A small-molecule ligand and the protein it binds are described below.
Small molecule (SMILES): Cc1ccccc1CNC(=O)[C@H]1N(C(=O)[C@@H](O)[C@H](Cc2ccccc2)NC(=O)c2cccc(O)c2C)CSC1(C)C

Binding-site contacts:
Ligand atom C20 contacts residue ASP214 of chain 1.B at 3.7 Å.
Ligand atom O21 contacts residue SER37 of chain 1.B at 3.9 Å.
Ligand atom C30 contacts residue THR217 of chain 1.B at 3.8 Å.
Ligand atom O23 contacts residue GLY216 of chain 1.B at 3.8 Å.
Ligand atom C8 contacts residue TYR77 of chain 1.B at 3.0 Å (hydrophobic).
Ligand atom C22 contacts residue THR217 of chain 1.B at 3.6 Å.
Ligand atom O10 contacts residue TYR77 of chain 1.B at 3.1 Å.
Ligand atom C22 contacts residue ASP34 of chain 1.B at 3.8 Å.
Ligand atom C3 contacts residue LEU131 of chain 1.B at 3.8 Å (hydrophobic).
Ligand atom C8 contacts residue ILE75 of chain 1.B at 3.8 Å (hydrophobic).
Ligand atom C34 contacts residue THR217 of chain 1.B at 3.6 Å.
Ligand atom C31 contacts residue THR217 of chain 1.B at 2.9 Å.
Ligand atom C6 contacts residue GLY36 of chain 1.B at 3.8 Å.
Ligand atom C19 contacts residue PHE192 of chain 1.B at 3.8 Å (hydrophobic).
Ligand atom O23 contacts residue ASP214 of chain 1.B at 2.3 Å (salt-bridge).
Ligand atom C40 contacts residue SER79 of chain 1.B at 3.6 Å.
Ligand atom O32 contacts residue THR217 of chain 1.B at 2.7 Å (h-bond).
Ligand atom O23 contacts residue THR217 of chain 1.B at 2.7 Å (h-bond).
Ligand atom C40 contacts residue GLY78 of chain 1.B at 3.9 Å.
Ligand atom C4 contacts residue LEU131 of chain 1.B at 3.6 Å (hydrophobic).
Ligand atom C5 contacts residue GLY36 of chain 1.B at 3.6 Å.
Ligand atom C39 contacts residue GLY78 of chain 1.B at 3.6 Å.
Ligand atom C20 contacts residue GLY36 of chain 1.B at 4.0 Å.
Ligand atom C4 contacts residue PHE192 of chain 1.B at 3.6 Å (hydrophobic).
Ligand atom C5 contacts residue PHE192 of chain 1.B at 3.8 Å (hydrophobic).
Ligand atom N11 contacts residue GLY36 of chain 1.B at 3.7 Å.
Ligand atom O21 contacts residue ASP34 of chain 1.B at 3.1 Å (salt-bridge).
Ligand atom C13 contacts residue ASP214 of chain 1.B at 3.4 Å.
Ligand atom N33 contacts residue THR217 of chain 1.B at 3.3 Å (h-bond).
Ligand atom C41 contacts residue THR221 of chain 1.B at 3.9 Å.
Ligand atom O21 contacts residue GLY36 of chain 1.B at 2.8 Å.
Ligand atom C20 contacts residue ASP34 of chain 1.B at 3.4 Å.
Ligand atom C25 contacts residue TYR77 of chain 1.B at 3.7 Å (hydrophobic).
Ligand atom O10 contacts residue GLY78 of chain 1.B at 3.2 Å (h-bond).
Ligand atom C41 contacts residue THR217 of chain 1.B at 3.6 Å.
Ligand atom C22 contacts residue ASP214 of chain 1.B at 3.3 Å.
Ligand atom C38 contacts residue VAL292 of chain 1.B at 3.7 Å (hydrophobic).
Ligand atom C29 contacts residue SER79 of chain 1.B at 3.4 Å.
Ligand atom O21 contacts residue ASP214 of chain 1.B at 2.6 Å (salt-bridge).
Ligand atom C37 contacts residue VAL292 of chain 1.B at 3.8 Å (hydrophobic).

Sequence of chain 1.B:
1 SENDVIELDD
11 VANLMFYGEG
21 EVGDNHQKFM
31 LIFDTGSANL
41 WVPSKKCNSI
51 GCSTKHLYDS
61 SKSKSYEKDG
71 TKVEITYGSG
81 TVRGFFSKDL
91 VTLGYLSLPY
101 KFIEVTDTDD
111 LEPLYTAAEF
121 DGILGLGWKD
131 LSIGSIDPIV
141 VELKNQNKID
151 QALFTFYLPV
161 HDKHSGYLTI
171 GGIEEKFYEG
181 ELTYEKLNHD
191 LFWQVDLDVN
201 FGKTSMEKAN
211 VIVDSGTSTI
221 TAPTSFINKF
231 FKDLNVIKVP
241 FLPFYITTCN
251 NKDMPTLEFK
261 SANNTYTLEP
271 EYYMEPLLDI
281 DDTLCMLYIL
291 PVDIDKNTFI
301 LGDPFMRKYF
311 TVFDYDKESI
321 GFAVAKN